Binding-site contacts:
Ligand atom BR4 contacts residue ILE95 of chain 1.D at 3.9 Å.
Ligand atom C5 contacts residue ALA90 of chain 1.D at 4.2 Å (hydrophobic).
Ligand atom BR4 contacts residue TYR51 of chain 1.A at 3.3 Å.
Ligand atom C4 contacts residue MET74 of chain 1.D at 4.3 Å (hydrophobic).
Ligand atom O1 contacts residue GLN75 of chain 1.D at 3.3 Å (h-bond).
Ligand atom C2 contacts residue ARG6 of chain 1.A at 4.5 Å.
Ligand atom BR4 contacts residue LEU81 of chain 1.D at 3.9 Å.
Ligand atom C6 contacts residue GLN75 of chain 1.D at 3.5 Å.
Ligand atom O1 contacts residue ALA90 of chain 1.D at 3.6 Å.
Ligand atom C6 contacts residue MET74 of chain 1.D at 3.9 Å (hydrophobic).
Ligand atom C1 contacts residue GLN75 of chain 1.D at 3.3 Å.
Ligand atom C1 contacts residue ASP91 of chain 1.D at 4.4 Å.
Ligand atom C2 contacts residue TYR51 of chain 1.A at 4.1 Å (hydrophobic).
Ligand atom C5 contacts residue GLN75 of chain 1.D at 3.8 Å.
Ligand atom C3 contacts residue ALA90 of chain 1.D at 3.8 Å (hydrophobic).
Ligand atom C5 contacts residue MET74 of chain 1.D at 3.4 Å (hydrophobic).
Ligand atom C3 contacts residue TYR51 of chain 1.A at 3.3 Å (hydrophobic).
Ligand atom C4 contacts residue GLN75 of chain 1.D at 4.3 Å.
Ligand atom C3 contacts residue GLN75 of chain 1.D at 3.9 Å.
Ligand atom BR4 contacts residue GLU78 of chain 1.D at 3.8 Å.
Ligand atom O1 contacts residue ARG6 of chain 1.A at 2.8 Å (salt-bridge).
Ligand atom C6 contacts residue ALA90 of chain 1.D at 3.8 Å (hydrophobic).
Ligand atom O1 contacts residue ASP91 of chain 1.D at 4.0 Å.
Ligand atom C2 contacts residue LYS52 of chain 1.A at 3.8 Å.
Ligand atom C2 contacts residue GLN75 of chain 1.D at 3.7 Å.
Ligand atom C1 contacts residue ALA90 of chain 1.D at 3.4 Å (hydrophobic).
Ligand atom C2 contacts residue ALA90 of chain 1.D at 3.4 Å (hydrophobic).
Ligand atom BR4 contacts residue LEU77 of chain 1.D at 4.0 Å.
Ligand atom C4 contacts residue TYR51 of chain 1.A at 4.1 Å (hydrophobic).
Ligand atom C6 contacts residue ASP91 of chain 1.D at 3.9 Å.
Ligand atom C4 contacts residue ALA90 of chain 1.D at 4.2 Å (hydrophobic).
Ligand atom C4 contacts residue ILE95 of chain 1.D at 4.2 Å (hydrophobic).
Ligand atom C1 contacts residue LYS52 of chain 1.A at 4.4 Å.
Ligand atom O1 contacts residue LYS52 of chain 1.A at 4.3 Å.
Ligand atom C1 contacts residue ARG6 of chain 1.A at 3.9 Å.

Sequence of chain 1.D:
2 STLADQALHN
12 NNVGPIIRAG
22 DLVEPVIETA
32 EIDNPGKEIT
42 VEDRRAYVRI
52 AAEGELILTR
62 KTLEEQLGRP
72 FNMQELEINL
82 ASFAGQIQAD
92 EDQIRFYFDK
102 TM

This small molecule binds to this protein.
Small molecule (SMILES): Oc1ccc(Br)cc1

Sequence of chain 1.A:
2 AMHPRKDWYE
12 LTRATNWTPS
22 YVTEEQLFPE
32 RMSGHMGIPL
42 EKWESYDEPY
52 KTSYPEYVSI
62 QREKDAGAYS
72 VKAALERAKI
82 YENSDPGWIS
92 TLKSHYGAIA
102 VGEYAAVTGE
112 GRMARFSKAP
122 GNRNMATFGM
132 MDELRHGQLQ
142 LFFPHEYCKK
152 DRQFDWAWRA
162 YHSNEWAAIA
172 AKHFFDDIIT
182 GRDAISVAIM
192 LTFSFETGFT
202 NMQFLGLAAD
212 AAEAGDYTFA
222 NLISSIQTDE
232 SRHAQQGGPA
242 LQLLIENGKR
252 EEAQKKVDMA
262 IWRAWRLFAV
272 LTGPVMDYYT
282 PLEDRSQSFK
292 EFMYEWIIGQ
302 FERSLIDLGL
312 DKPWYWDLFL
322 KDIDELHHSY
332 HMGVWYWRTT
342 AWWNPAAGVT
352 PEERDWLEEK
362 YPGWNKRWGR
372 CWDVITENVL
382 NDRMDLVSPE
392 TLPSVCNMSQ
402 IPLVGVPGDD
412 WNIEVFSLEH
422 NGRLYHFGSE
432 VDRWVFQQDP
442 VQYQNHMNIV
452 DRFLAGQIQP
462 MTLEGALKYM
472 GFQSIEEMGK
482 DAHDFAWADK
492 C